Binding-site contacts:
Ligand atom OAB contacts residue ASP112 of chain 27.A at 3.5 Å.
Ligand atom OAW contacts residue MET195 of chain 27.A at 3.5 Å.
Ligand atom CAE contacts residue THR114 of chain 27.A at 3.5 Å.
Ligand atom CAN contacts residue PHE155 of chain 27.A at 3.6 Å (hydrophobic).
Ligand atom CAG contacts residue PHE137 of chain 27.A at 3.7 Å (hydrophobic).
Ligand atom CAM contacts residue VAL192 of chain 27.A at 3.3 Å (hydrophobic).
Ligand atom CAH contacts residue TRP203 of chain 27.A at 3.5 Å (hydrophobic).
Ligand atom CAI contacts residue TRP203 of chain 27.A at 3.6 Å (hydrophobic).
Ligand atom CAC contacts residue PHE137 of chain 27.A at 3.8 Å (hydrophobic).
Ligand atom CAZ contacts residue MET195 of chain 27.A at 3.9 Å (hydrophobic).
Ligand atom CAH contacts residue ASN228 of chain 27.A at 3.2 Å.
Ligand atom CBC contacts residue ASN228 of chain 27.A at 3.9 Å.
Ligand atom NBE contacts residue TRP203 of chain 27.A at 3.2 Å.
Ligand atom CAI contacts residue THR114 of chain 27.A at 3.8 Å.
Ligand atom OAW contacts residue ILE111 of chain 27.A at 3.6 Å.
Ligand atom CAY contacts residue PHE155 of chain 27.A at 3.8 Å (hydrophobic).
Ligand atom CAK contacts residue VAL192 of chain 27.A at 3.1 Å (hydrophobic).
Ligand atom NBE contacts residue ASN228 of chain 27.A at 3.9 Å.
Ligand atom CAA contacts residue ILE24 of chain 27.C at 3.8 Å (hydrophobic).
Ligand atom CAA contacts residue PRO177 of chain 27.A at 3.8 Å (hydrophobic).
Ligand atom CAJ contacts residue ILE111 of chain 27.A at 3.3 Å (hydrophobic).
Ligand atom CAG contacts residue PHE233 of chain 27.A at 3.2 Å (hydrophobic).
Ligand atom CAM contacts residue ILE24 of chain 27.C at 3.7 Å (hydrophobic).
Ligand atom CAD contacts residue GLN202 of chain 27.A at 3.5 Å.
Ligand atom CAE contacts residue ASP112 of chain 27.A at 3.7 Å.
Ligand atom CAU contacts residue ASN228 of chain 27.A at 3.6 Å.
Ligand atom CAR contacts residue PHE135 of chain 27.A at 3.4 Å (hydrophobic).
Ligand atom CAC contacts residue PHE233 of chain 27.A at 3.1 Å (hydrophobic).
Ligand atom CAL contacts residue ILE111 of chain 27.A at 3.6 Å (hydrophobic).
Ligand atom CAK contacts residue MET195 of chain 27.A at 3.6 Å (hydrophobic).
Ligand atom CAX contacts residue TRP203 of chain 27.A at 3.6 Å (hydrophobic).
Ligand atom CAU contacts residue TRP203 of chain 27.A at 3.7 Å (hydrophobic).
Ligand atom OAB contacts residue ILE113 of chain 27.A at 3.2 Å (h-bond).
Ligand atom CAI contacts residue ASP112 of chain 27.A at 3.5 Å.
Ligand atom CAD contacts residue ASN228 of chain 27.A at 3.5 Å.
Ligand atom CBC contacts residue TRP203 of chain 27.A at 3.2 Å (hydrophobic).
Ligand atom CAT contacts residue TYR201 of chain 27.A at 3.5 Å (hydrophobic).
Ligand atom CAH contacts residue GLN202 of chain 27.A at 3.7 Å.
Ligand atom CAP contacts residue ILE111 of chain 27.A at 3.8 Å (hydrophobic).
Ligand atom CAU contacts residue TYR201 of chain 27.A at 3.8 Å (hydrophobic).

The small molecule below binds the protein below.
Small molecule (SMILES): Cc1cccc(-c2ccc(OCCCCCN3CCN(c4ccncc4)C3=O)cc2)c1

Sequence of chain 27.A:
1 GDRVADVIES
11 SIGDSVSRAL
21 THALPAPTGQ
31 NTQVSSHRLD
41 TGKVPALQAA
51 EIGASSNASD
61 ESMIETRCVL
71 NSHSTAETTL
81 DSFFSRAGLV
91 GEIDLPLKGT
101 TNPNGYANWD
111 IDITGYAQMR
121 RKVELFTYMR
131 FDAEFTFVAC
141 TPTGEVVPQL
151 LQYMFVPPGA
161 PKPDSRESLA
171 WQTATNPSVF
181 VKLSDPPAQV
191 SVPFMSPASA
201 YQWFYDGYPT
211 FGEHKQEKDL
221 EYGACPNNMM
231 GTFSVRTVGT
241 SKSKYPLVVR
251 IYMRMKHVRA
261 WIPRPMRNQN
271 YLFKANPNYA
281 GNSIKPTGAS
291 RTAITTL

Sequence of chain 27.C:
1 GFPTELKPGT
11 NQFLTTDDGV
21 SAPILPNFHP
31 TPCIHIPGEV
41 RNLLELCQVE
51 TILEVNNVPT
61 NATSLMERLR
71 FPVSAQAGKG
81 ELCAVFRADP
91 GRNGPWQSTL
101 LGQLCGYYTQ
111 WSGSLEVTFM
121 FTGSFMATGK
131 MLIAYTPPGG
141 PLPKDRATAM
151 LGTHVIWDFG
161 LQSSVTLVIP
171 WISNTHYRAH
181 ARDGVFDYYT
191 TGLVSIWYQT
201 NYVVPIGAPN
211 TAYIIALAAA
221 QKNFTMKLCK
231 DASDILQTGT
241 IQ

Sequence of chain 28.C:
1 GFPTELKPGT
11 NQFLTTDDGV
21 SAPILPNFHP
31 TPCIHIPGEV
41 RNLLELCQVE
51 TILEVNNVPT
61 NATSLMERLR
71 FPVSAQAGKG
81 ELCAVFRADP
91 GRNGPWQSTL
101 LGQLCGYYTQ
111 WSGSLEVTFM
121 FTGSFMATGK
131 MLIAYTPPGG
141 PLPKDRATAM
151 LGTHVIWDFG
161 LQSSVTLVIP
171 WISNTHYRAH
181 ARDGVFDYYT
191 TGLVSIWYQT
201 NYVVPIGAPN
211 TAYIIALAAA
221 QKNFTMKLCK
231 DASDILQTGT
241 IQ